Sequence of chain 1.A:
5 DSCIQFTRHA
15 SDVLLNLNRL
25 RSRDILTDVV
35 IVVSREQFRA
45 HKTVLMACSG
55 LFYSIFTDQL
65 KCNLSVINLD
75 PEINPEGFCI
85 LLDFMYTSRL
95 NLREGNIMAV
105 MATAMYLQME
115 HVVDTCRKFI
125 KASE

Sequence of chain 2.A:
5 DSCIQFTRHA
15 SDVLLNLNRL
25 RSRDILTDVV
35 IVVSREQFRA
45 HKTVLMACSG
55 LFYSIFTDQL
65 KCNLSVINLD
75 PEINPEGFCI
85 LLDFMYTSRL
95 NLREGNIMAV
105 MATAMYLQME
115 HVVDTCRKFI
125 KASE

Binding-site contacts:
Ligand atom N3 contacts residue ARG23 of chain 2.A at 3.8 Å.
Ligand atom N1 contacts residue MET50 of chain 1.A at 2.8 Å (h-bond).
Ligand atom S contacts residue ARG27 of chain 2.A at 3.8 Å.
Ligand atom C4 contacts residue MET50 of chain 1.A at 3.6 Å (hydrophobic).
Ligand atom N2 contacts residue MET50 of chain 1.A at 3.5 Å (h-bond).
Ligand atom N2 contacts residue TYR57 of chain 1.A at 3.4 Å.
Ligand atom C4 contacts residue TYR57 of chain 1.A at 3.5 Å (hydrophobic).
Ligand atom O contacts residue GLN112 of chain 1.A at 3.0 Å (h-bond).
Ligand atom N1 contacts residue ALA51 of chain 1.A at 3.9 Å.
Ligand atom C16 contacts residue GLY54 of chain 1.A at 3.3 Å.
Ligand atom C2 contacts residue ALA51 of chain 1.A at 3.7 Å (hydrophobic).
Ligand atom O contacts residue MET113 of chain 1.A at 3.7 Å.
Ligand atom C10 contacts residue TYR57 of chain 1.A at 3.7 Å (hydrophobic).
Ligand atom N4 contacts residue GLN112 of chain 1.A at 3.3 Å (h-bond).
Ligand atom C11 contacts residue TYR57 of chain 1.A at 3.6 Å (hydrophobic).
Ligand atom C5 contacts residue ASN20 of chain 2.A at 3.6 Å.
Ligand atom O contacts residue GLU114 of chain 1.A at 3.0 Å (salt-bridge).
Ligand atom C5 contacts residue TYR57 of chain 1.A at 3.4 Å (hydrophobic).
Ligand atom C1 contacts residue GLY54 of chain 1.A at 3.7 Å.
Ligand atom N1 contacts residue ASN20 of chain 2.A at 3.6 Å.
Ligand atom C5 contacts residue LEU24 of chain 2.A at 3.8 Å (hydrophobic).
Ligand atom C7 contacts residue ASN20 of chain 2.A at 3.9 Å.
Ligand atom C17 contacts residue GLY54 of chain 1.A at 3.5 Å.
Ligand atom C contacts residue GLN112 of chain 1.A at 3.0 Å.
Ligand atom S contacts residue ARG23 of chain 2.A at 3.9 Å.
Ligand atom C18 contacts residue GLN112 of chain 1.A at 3.6 Å.
Ligand atom C15 contacts residue TYR57 of chain 1.A at 3.9 Å (hydrophobic).
Ligand atom C3 contacts residue MET50 of chain 1.A at 3.5 Å (hydrophobic).
Ligand atom C2 contacts residue SER53 of chain 1.A at 3.8 Å.
Ligand atom C2 contacts residue ASN20 of chain 2.A at 3.9 Å.
Ligand atom C15 contacts residue GLY54 of chain 1.A at 3.8 Å.
Ligand atom N1 contacts residue TYR57 of chain 1.A at 3.9 Å.
Ligand atom C19 contacts residue CYS52 of chain 1.A at 3.3 Å (hydrophobic).
Ligand atom N contacts residue GLN112 of chain 1.A at 3.7 Å.
Ligand atom N2 contacts residue ASN20 of chain 2.A at 3.5 Å.
Ligand atom N3 contacts residue TYR57 of chain 1.A at 3.5 Å.
Ligand atom C4 contacts residue ASN20 of chain 2.A at 3.6 Å.
Ligand atom C19 contacts residue GOL1 of chain 2.M at 3.7 Å.
Ligand atom C6 contacts residue TYR57 of chain 1.A at 3.8 Å (hydrophobic).
Ligand atom N4 contacts residue GLY54 of chain 1.A at 3.8 Å.

A small-molecule ligand and the protein it binds are described below.
Small molecule (SMILES): Cn1c(=O)n(C)c2cc(Nc3cc(SCc4ccccc4)ncn3)ccc21